Sequence of chain 3.C:
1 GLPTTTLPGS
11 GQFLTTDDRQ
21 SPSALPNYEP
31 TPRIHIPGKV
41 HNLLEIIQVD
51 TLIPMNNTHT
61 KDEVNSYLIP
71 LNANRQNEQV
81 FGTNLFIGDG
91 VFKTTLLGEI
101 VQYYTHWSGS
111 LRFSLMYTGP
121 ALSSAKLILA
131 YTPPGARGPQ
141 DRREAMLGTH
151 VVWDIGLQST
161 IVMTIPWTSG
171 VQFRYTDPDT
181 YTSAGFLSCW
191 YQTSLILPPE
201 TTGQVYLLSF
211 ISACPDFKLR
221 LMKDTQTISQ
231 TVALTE

This small molecule binds to this protein.
Small molecule (SMILES): Cc1cc(CCCCCOc2ccc(C3=N[C@@H](C)CO3)cc2)on1

Sequence of chain 2.A:
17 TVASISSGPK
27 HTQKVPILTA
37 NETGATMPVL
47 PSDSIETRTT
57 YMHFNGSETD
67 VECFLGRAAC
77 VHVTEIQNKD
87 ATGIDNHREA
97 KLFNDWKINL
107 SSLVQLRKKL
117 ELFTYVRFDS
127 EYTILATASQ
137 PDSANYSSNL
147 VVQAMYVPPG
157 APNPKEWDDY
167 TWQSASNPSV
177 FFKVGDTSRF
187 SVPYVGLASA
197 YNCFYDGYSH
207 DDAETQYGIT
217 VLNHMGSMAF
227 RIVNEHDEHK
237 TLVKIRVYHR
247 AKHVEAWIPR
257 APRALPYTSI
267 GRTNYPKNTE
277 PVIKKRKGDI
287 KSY

Sequence of chain 2.C:
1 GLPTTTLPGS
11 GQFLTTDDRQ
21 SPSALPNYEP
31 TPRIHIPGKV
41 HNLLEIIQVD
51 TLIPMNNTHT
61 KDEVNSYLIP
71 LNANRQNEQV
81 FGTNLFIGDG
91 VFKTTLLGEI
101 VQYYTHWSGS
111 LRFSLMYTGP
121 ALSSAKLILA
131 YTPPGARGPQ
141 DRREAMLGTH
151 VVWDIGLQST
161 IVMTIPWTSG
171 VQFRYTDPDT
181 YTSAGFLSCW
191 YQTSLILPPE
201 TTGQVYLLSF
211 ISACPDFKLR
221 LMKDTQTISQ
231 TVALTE

Binding-site contacts:
Ligand atom C6B contacts residue ILE104 of chain 2.A at 3.6 Å (hydrophobic).
Ligand atom C4B contacts residue TYR152 of chain 2.A at 4.0 Å (hydrophobic).
Ligand atom O1B contacts residue TYR128 of chain 2.A at 3.4 Å (h-bond).
Ligand atom C4 contacts residue TYR197 of chain 2.A at 3.9 Å (hydrophobic).
Ligand atom O1 contacts residue ASN219 of chain 2.A at 3.9 Å.
Ligand atom C1B contacts residue ILE104 of chain 2.A at 4.0 Å (hydrophobic).
Ligand atom N2 contacts residue ASN219 of chain 2.A at 3.0 Å (h-bond).
Ligand atom C1B contacts residue VAL188 of chain 2.A at 3.7 Å (hydrophobic).
Ligand atom O1A contacts residue PHE186 of chain 2.A at 3.2 Å.
Ligand atom C4 contacts residue LEU106 of chain 2.A at 3.6 Å (hydrophobic).
Ligand atom C2C contacts residue TYR197 of chain 2.A at 3.8 Å (hydrophobic).
Ligand atom C2A contacts residue TYR152 of chain 2.A at 3.8 Å (hydrophobic).
Ligand atom C2B contacts residue VAL188 of chain 2.A at 3.3 Å (hydrophobic).
Ligand atom C4 contacts residue PHE124 of chain 2.A at 3.9 Å (hydrophobic).
Ligand atom C5C contacts residue VAL191 of chain 2.A at 3.7 Å (hydrophobic).
Ligand atom C4B contacts residue PHE186 of chain 2.A at 3.9 Å (hydrophobic).
Ligand atom C1B contacts residue TYR128 of chain 2.A at 3.7 Å (hydrophobic).
Ligand atom C1C contacts residue LEU106 of chain 2.A at 3.6 Å (hydrophobic).
Ligand atom C3C contacts residue TYR128 of chain 2.A at 3.3 Å (hydrophobic).
Ligand atom C5 contacts residue LEU106 of chain 2.A at 3.8 Å (hydrophobic).
Ligand atom C3B contacts residue TYR152 of chain 2.A at 3.6 Å (hydrophobic).
Ligand atom C6B contacts residue TYR128 of chain 2.A at 3.4 Å (hydrophobic).
Ligand atom C6B contacts residue MET224 of chain 2.A at 3.6 Å (hydrophobic).
Ligand atom C2A contacts residue PHE186 of chain 2.A at 3.6 Å (hydrophobic).
Ligand atom C5A contacts residue VAL176 of chain 2.A at 3.8 Å (hydrophobic).
Ligand atom C3B contacts residue VAL188 of chain 2.A at 3.5 Å (hydrophobic).
Ligand atom N3A contacts residue PRO174 of chain 2.A at 3.9 Å.
Ligand atom C4A contacts residue PRO174 of chain 2.A at 3.4 Å (hydrophobic).
Ligand atom C3 contacts residue ASN219 of chain 2.A at 3.9 Å.
Ligand atom CM1 contacts residue PRO174 of chain 2.A at 3.8 Å (hydrophobic).
Ligand atom C5A contacts residue PHE186 of chain 2.A at 3.7 Å (hydrophobic).
Ligand atom C5B contacts residue PHE186 of chain 2.A at 3.9 Å (hydrophobic).
Ligand atom CM1 contacts residue VAL176 of chain 2.A at 3.4 Å (hydrophobic).
Ligand atom C4C contacts residue TYR197 of chain 2.A at 4.0 Å (hydrophobic).
Ligand atom C4C contacts residue VAL191 of chain 2.A at 3.3 Å (hydrophobic).
Ligand atom C5B contacts residue MET224 of chain 2.A at 3.2 Å (hydrophobic).
Ligand atom CM1 contacts residue LEU14 of chain 3.C at 3.3 Å (hydrophobic).
Ligand atom N3A contacts residue ALA24 of chain 2.C at 3.9 Å.
Ligand atom N3A contacts residue TYR152 of chain 2.A at 3.6 Å.
Ligand atom CM1 contacts residue SER175 of chain 2.A at 3.9 Å.